Sequence of chain 1.A:
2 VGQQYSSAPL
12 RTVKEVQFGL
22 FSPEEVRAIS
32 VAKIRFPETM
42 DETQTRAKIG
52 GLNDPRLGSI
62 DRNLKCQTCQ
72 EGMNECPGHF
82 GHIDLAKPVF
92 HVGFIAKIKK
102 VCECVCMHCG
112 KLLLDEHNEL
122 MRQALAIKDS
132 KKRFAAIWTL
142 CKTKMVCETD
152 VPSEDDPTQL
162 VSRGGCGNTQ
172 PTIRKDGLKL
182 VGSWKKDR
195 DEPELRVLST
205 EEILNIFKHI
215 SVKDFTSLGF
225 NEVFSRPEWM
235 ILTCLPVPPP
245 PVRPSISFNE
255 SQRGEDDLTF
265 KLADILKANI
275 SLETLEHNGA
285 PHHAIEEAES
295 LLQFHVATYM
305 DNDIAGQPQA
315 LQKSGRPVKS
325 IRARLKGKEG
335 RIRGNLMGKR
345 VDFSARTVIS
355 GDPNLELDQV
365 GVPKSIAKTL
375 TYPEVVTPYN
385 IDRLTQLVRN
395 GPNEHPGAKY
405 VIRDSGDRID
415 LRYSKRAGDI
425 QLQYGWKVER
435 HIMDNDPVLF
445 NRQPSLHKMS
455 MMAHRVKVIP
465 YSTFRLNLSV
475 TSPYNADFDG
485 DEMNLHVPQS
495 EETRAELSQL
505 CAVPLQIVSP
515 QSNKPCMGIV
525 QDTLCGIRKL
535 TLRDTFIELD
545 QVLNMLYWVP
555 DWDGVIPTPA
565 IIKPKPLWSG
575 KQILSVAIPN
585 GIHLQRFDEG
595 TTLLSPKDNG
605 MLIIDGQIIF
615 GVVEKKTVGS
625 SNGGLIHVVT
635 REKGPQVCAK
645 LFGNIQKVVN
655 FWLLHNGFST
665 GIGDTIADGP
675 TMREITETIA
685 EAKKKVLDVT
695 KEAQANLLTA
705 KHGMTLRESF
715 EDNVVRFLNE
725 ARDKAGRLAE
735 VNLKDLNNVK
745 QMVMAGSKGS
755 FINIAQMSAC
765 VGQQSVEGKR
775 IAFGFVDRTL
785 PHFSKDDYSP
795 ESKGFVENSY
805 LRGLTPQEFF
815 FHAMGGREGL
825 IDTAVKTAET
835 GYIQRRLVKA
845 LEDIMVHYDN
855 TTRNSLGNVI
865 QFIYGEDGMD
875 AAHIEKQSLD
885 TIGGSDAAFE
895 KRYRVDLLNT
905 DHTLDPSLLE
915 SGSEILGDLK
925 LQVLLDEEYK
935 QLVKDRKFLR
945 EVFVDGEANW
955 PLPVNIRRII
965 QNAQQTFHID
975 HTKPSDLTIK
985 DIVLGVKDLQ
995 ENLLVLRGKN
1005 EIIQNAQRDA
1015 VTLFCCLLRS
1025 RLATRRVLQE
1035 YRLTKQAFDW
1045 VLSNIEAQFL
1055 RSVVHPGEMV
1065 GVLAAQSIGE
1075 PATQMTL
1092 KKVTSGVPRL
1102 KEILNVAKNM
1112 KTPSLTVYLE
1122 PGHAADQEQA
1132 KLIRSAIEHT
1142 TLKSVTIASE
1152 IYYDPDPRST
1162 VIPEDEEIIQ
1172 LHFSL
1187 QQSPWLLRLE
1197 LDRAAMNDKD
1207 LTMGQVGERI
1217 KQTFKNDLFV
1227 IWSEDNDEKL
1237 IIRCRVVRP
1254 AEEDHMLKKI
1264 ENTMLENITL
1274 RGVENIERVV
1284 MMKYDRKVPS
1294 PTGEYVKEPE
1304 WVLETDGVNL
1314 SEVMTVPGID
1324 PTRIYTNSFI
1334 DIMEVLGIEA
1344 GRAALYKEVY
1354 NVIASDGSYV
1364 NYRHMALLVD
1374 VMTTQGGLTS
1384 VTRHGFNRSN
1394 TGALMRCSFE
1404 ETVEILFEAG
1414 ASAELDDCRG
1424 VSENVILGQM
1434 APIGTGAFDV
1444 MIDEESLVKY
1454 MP

Sequence of chain 1.B:
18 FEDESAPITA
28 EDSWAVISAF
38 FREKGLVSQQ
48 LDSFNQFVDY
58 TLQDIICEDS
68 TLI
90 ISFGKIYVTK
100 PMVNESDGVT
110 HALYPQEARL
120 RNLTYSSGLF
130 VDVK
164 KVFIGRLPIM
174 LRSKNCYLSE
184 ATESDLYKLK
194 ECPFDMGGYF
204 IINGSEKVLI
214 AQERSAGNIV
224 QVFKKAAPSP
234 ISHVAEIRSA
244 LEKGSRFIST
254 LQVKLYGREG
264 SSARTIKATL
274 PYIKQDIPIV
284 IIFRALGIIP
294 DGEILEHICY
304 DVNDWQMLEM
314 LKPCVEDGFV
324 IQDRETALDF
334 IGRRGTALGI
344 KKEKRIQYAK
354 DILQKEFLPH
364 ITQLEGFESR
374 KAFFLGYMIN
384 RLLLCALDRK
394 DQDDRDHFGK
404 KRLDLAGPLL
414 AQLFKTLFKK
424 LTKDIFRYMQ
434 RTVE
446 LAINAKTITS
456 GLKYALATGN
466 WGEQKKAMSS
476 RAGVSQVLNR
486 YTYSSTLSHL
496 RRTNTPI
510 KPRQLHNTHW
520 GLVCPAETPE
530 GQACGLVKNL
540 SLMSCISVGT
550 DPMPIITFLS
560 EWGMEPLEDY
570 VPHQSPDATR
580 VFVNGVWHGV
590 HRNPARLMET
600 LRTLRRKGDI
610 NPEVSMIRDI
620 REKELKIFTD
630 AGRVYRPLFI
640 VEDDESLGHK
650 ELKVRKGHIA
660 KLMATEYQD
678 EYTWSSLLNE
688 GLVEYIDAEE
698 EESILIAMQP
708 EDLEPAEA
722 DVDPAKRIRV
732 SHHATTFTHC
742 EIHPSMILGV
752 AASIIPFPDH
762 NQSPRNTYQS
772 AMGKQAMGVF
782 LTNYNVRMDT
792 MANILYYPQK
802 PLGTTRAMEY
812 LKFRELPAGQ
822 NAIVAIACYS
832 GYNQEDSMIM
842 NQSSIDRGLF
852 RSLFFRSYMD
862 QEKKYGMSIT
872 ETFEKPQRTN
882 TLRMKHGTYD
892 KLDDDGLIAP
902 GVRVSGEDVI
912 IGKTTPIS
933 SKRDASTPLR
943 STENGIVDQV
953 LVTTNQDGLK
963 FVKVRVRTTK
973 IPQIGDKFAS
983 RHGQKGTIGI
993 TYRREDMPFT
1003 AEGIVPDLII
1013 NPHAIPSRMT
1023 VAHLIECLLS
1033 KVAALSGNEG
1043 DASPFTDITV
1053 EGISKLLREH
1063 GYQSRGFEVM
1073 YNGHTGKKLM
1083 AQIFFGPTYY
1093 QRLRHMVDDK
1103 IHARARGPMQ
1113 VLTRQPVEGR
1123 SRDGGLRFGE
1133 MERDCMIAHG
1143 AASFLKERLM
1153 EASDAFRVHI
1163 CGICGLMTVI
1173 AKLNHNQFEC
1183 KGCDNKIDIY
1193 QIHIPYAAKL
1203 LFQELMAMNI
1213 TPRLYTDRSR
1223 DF

Binding-site contacts:
Ligand atom C1' contacts residue HIS1387 of chain 1.A at 4.3 Å.
Ligand atom OP1 contacts residue ASN1106 of chain 1.A at 4.2 Å.
Ligand atom C3' contacts residue HIS1387 of chain 1.A at 4.0 Å.
Ligand atom O4' contacts residue LYS1102 of chain 1.A at 3.1 Å (salt-bridge).
Ligand atom C5' contacts residue LYS1102 of chain 1.A at 3.5 Å.
Ligand atom C4' contacts residue LYS1102 of chain 1.A at 3.6 Å.
Ligand atom O4' contacts residue GLU833 of chain 1.A at 3.8 Å.
Ligand atom O2 contacts residue GLU833 of chain 1.A at 3.5 Å (salt-bridge).
Ligand atom O3' contacts residue HIS1387 of chain 1.A at 3.4 Å.
Ligand atom O2 contacts residue VAL829 of chain 1.A at 4.1 Å.
Ligand atom O5' contacts residue ARG512 of chain 1.B at 3.3 Å (salt-bridge).
Ligand atom C4' contacts residue HIS1387 of chain 1.A at 3.0 Å.
Ligand atom O3' contacts residue ASN1106 of chain 1.A at 4.3 Å.
Ligand atom O4' contacts residue HIS1387 of chain 1.A at 3.7 Å.
Ligand atom O5' contacts residue HIS1387 of chain 1.A at 4.2 Å.
Ligand atom C5' contacts residue HIS1387 of chain 1.A at 3.0 Å.
Ligand atom OP1 contacts residue ALA1108 of chain 1.A at 3.7 Å.
Ligand atom C5' contacts residue ARG512 of chain 1.B at 3.5 Å.
Ligand atom C4' contacts residue HIS1387 of chain 1.A at 3.4 Å.
Ligand atom C3' contacts residue HIS1387 of chain 1.A at 4.2 Å.
Ligand atom O3' contacts residue HIS1387 of chain 1.A at 4.3 Å.
Ligand atom O4' contacts residue VAL829 of chain 1.A at 4.3 Å.
Ligand atom O4' contacts residue HIS1387 of chain 1.A at 3.5 Å (h-bond).
Ligand atom O3' contacts residue LYS1102 of chain 1.A at 4.2 Å.
Ligand atom C4' contacts residue GLU833 of chain 1.A at 3.6 Å.
Ligand atom OP1 contacts residue LYS1112 of chain 1.A at 3.7 Å.
Ligand atom C1' contacts residue LYS1102 of chain 1.A at 4.1 Å.
Ligand atom N3 contacts residue LYS1102 of chain 1.A at 4.3 Å.
Ligand atom C3' contacts residue LYS1102 of chain 1.A at 4.5 Å.
Ligand atom P contacts residue HIS1387 of chain 1.A at 4.5 Å.
Ligand atom C5' contacts residue GLU833 of chain 1.A at 3.9 Å.
Ligand atom C4' contacts residue ASN1106 of chain 1.A at 4.5 Å.

The small molecule below binds the protein below.
Small molecule (SMILES): Cc1cn([C@H]2C[C@H](O[P](=O)(O)OC[C@H]3O[C@@H](n4cnc5c(N)ncnc54)C[C@@H]3O[P](=O)(O)OC[C@H]3O[C@@H](n4cnc5c(N)ncnc54)C[C@@H]3O[P](=O)(O)OC[C@H]3O[C@@H](n4cnc5c(=O)nc(N)[nH]c54)C[C@@H]3O[P](=O)(O)OC[C@H]3O[C@@H](n4cc(C)c(=O)[nH]c4=O)C[C@@H]3O[P](=O)(O)OC[C@H]3O[C@@H](n4cnc5c(N)ncnc54)C[C@@H]3O[P](=O)(O)OC[C@H]3O[C@@H](n4ccc(N)nc4=O)C[C@@H]3O[P](=O)(O)OC[C@H]3O[C@@H](n4cc(C)c(=O)[nH]c4=O)C[C@@H]3O)[C@@H](CO)O2)c(=O)[nH]c1=O